Binding-site contacts:
Ligand atom O7 contacts residue PHE42 of chain 1.E at 3.6 Å.
Ligand atom C5 contacts residue ILE25 of chain 1.E at 4.4 Å (hydrophobic).
Ligand atom C4 contacts residue LEU176 of chain 1.A at 4.1 Å (hydrophobic).
Ligand atom C6 contacts residue ARG77 of chain 1.A at 3.5 Å.
Ligand atom C contacts residue VAL79 of chain 1.A at 4.3 Å (hydrophobic).
Ligand atom O contacts residue PHE174 of chain 1.A at 3.3 Å.
Ligand atom C4 contacts residue ILE131 of chain 1.A at 3.7 Å (hydrophobic).
Ligand atom O contacts residue ASN152 of chain 1.E at 4.2 Å.
Ligand atom C6 contacts residue ILE131 of chain 1.A at 3.5 Å (hydrophobic).
Ligand atom C5 contacts residue PHE42 of chain 1.E at 3.9 Å (hydrophobic).
Ligand atom C5 contacts residue GLU181 of chain 1.A at 4.0 Å.
Ligand atom O8 contacts residue ARG105 of chain 1.E at 2.9 Å (salt-bridge).
Ligand atom C contacts residue ILE131 of chain 1.A at 4.2 Å (hydrophobic).
Ligand atom C6 contacts residue ARG105 of chain 1.E at 4.0 Å.
Ligand atom C4 contacts residue GLU181 of chain 1.A at 3.5 Å.
Ligand atom O8 contacts residue ARG77 of chain 1.A at 2.8 Å (salt-bridge).
Ligand atom O8 contacts residue ILE131 of chain 1.A at 3.9 Å.
Ligand atom O contacts residue LEU176 of chain 1.A at 3.5 Å.
Ligand atom C contacts residue ILE25 of chain 1.E at 4.4 Å (hydrophobic).
Ligand atom C contacts residue ASN152 of chain 1.E at 4.0 Å.
Ligand atom OXT contacts residue VAL79 of chain 1.A at 3.9 Å.
Ligand atom C4 contacts residue PHE42 of chain 1.E at 4.2 Å (hydrophobic).
Ligand atom O contacts residue ILE131 of chain 1.A at 3.9 Å.
Ligand atom C contacts residue LEU176 of chain 1.A at 3.9 Å (hydrophobic).
Ligand atom C6 contacts residue PHE42 of chain 1.E at 3.5 Å (hydrophobic).
Ligand atom C5 contacts residue ILE131 of chain 1.A at 4.0 Å (hydrophobic).
Ligand atom O7 contacts residue ILE131 of chain 1.A at 3.4 Å.
Ligand atom C5 contacts residue ARG105 of chain 1.E at 4.2 Å.
Ligand atom O8 contacts residue PHE42 of chain 1.E at 3.7 Å.
Ligand atom O7 contacts residue ARG77 of chain 1.A at 3.1 Å (salt-bridge).
Ligand atom O7 contacts residue GLU181 of chain 1.A at 2.8 Å (salt-bridge).
Ligand atom OXT contacts residue ASN152 of chain 1.E at 3.0 Å (h-bond).
Ligand atom C6 contacts residue GLU181 of chain 1.A at 3.6 Å.
Ligand atom OXT contacts residue ILE25 of chain 1.E at 3.5 Å.

Sequence of chain 1.A:
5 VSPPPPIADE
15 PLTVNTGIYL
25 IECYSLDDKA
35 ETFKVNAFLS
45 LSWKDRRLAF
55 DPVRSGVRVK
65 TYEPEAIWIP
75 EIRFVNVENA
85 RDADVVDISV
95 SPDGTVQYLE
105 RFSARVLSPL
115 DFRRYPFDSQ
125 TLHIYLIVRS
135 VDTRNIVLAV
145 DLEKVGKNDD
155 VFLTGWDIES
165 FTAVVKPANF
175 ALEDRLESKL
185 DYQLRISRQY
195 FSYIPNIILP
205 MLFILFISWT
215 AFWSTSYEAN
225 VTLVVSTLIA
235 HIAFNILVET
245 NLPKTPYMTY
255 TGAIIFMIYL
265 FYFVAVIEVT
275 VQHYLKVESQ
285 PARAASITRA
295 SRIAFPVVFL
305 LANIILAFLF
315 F

Sequence of chain 1.E:
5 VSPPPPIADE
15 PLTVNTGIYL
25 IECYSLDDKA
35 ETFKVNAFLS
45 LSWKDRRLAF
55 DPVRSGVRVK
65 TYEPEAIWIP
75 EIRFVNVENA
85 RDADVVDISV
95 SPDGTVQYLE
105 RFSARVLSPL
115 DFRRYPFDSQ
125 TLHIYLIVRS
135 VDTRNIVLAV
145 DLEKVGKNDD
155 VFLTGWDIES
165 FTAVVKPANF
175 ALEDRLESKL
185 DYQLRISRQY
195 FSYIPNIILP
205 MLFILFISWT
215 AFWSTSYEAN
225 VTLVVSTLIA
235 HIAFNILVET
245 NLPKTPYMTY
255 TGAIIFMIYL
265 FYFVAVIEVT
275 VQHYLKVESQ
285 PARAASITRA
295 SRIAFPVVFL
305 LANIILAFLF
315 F

This protein binds this small molecule.
Small molecule (SMILES): O=C(O)/C=C/C(=O)O